Binding-site contacts:
Ligand atom C1 contacts residue SER41 of chain 1.C at 3.9 Å.
Ligand atom C2 contacts residue ASN294 of chain 1.C at 2.4 Å.
Ligand atom C5 contacts residue ASN294 of chain 1.C at 3.7 Å.
Ligand atom O6 contacts residue SER311 of chain 1.C at 4.2 Å.
Ligand atom C5 contacts residue GLY310 of chain 1.C at 4.3 Å.
Ligand atom O5 contacts residue ASN294 of chain 1.C at 2.4 Å (h-bond).
Ligand atom O7 contacts residue ASN294 of chain 1.C at 3.8 Å.
Ligand atom C1 contacts residue ASN294 of chain 1.C at 1.4 Å.
Ligand atom C6 contacts residue SER41 of chain 1.C at 4.3 Å.
Ligand atom C3 contacts residue ASN294 of chain 1.C at 3.8 Å.
Ligand atom C6 contacts residue GLY310 of chain 1.C at 3.8 Å.
Ligand atom C4 contacts residue ASN294 of chain 1.C at 4.2 Å.
Ligand atom C5 contacts residue SER41 of chain 1.C at 3.9 Å.
Ligand atom N2 contacts residue ASN294 of chain 1.C at 2.9 Å (h-bond).
Ligand atom O6 contacts residue SER41 of chain 1.C at 3.8 Å.
Ligand atom O5 contacts residue SER41 of chain 1.C at 3.8 Å.
Ligand atom C8 contacts residue ILE295 of chain 1.C at 4.3 Å (hydrophobic).
Ligand atom O5 contacts residue GLY310 of chain 1.C at 3.2 Å.
Ligand atom O6 contacts residue GLY310 of chain 1.C at 2.5 Å (h-bond).
Ligand atom C1 contacts residue GLY310 of chain 1.C at 4.0 Å.
Ligand atom C8 contacts residue ASN294 of chain 1.C at 3.4 Å.
Ligand atom C7 contacts residue ASN294 of chain 1.C at 3.5 Å.

Sequence of chain 1.C:
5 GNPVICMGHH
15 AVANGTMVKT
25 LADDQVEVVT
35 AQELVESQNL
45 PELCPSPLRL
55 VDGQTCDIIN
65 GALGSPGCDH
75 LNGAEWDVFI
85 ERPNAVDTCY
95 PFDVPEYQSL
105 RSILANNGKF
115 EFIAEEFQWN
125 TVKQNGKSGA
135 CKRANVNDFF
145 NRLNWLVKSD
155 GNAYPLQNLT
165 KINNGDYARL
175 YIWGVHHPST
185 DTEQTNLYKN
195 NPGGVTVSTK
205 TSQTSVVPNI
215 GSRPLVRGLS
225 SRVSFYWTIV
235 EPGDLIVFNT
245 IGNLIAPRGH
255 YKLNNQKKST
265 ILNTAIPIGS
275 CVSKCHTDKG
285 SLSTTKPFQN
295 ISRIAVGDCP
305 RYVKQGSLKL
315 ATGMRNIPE

A small-molecule ligand and the protein it binds are described below.
Small molecule (SMILES): CC(=O)N[C@@H]1[C@@H](O)[C@H](O)[C@@H](CO)O[C@H]1O